This protein binds this small molecule.
Small molecule (SMILES): CC(=O)N[C@H]1[C@H](O[C@H]2[C@H](O)[C@@H](NC(C)=O)CO[C@@H]2CO)O[C@H](CO)[C@@H](O)[C@@H]1O

Sequence of chain 1.A:
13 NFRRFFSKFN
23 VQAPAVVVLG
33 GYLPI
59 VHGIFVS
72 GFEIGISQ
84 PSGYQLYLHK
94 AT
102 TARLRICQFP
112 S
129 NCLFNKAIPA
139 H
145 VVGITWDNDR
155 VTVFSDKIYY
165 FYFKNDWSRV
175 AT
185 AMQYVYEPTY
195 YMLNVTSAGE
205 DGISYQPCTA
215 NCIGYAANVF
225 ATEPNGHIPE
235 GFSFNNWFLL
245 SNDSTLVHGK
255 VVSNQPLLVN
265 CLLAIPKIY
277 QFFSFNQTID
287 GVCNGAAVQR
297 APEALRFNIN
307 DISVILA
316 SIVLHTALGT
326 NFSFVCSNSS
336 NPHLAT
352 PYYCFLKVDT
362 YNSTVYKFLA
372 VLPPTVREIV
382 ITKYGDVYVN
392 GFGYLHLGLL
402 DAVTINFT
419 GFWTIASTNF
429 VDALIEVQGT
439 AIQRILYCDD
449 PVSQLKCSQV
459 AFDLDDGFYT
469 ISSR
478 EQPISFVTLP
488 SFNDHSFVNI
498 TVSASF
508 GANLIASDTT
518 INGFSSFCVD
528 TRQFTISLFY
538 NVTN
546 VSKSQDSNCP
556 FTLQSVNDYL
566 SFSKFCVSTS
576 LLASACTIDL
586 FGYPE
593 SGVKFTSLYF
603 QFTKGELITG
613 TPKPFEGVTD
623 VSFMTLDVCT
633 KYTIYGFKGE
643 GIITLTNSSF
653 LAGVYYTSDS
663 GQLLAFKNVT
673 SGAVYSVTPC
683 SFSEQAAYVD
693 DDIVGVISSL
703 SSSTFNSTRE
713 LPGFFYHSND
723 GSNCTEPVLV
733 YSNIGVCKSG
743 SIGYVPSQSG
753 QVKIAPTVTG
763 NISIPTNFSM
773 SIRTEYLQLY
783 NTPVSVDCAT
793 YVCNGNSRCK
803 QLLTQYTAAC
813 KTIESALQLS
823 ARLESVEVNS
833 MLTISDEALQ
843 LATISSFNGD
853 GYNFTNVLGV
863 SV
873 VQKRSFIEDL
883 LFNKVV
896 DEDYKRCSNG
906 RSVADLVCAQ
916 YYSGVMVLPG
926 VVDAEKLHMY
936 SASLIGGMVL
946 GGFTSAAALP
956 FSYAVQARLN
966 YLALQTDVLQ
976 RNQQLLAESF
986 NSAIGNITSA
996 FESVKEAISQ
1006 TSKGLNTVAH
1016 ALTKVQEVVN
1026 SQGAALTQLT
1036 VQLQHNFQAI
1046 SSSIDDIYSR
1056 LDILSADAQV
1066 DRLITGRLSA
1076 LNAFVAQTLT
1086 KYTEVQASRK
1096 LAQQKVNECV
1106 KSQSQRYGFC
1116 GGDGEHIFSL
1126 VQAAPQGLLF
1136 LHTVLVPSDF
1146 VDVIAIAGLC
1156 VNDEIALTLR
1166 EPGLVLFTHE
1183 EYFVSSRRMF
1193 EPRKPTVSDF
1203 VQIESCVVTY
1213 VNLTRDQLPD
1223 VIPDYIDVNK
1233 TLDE

Binding-site contacts:
Ligand atom C5 contacts residue ASN725 of chain 1.A at 3.7 Å.
Ligand atom C7 contacts residue ASN725 of chain 1.A at 3.5 Å.
Ligand atom C7 contacts residue ARG711 of chain 1.A at 4.1 Å.
Ligand atom O7 contacts residue GLY723 of chain 1.A at 3.8 Å.
Ligand atom C7 contacts residue GLY723 of chain 1.A at 4.0 Å.
Ligand atom C7 contacts residue SER724 of chain 1.A at 4.1 Å.
Ligand atom C8 contacts residue GLY723 of chain 1.A at 3.4 Å.
Ligand atom N2 contacts residue ARG711 of chain 1.A at 3.8 Å.
Ligand atom O5 contacts residue ASN725 of chain 1.A at 2.4 Å (h-bond).
Ligand atom N2 contacts residue ASN725 of chain 1.A at 2.9 Å (h-bond).
Ligand atom C1 contacts residue ASN725 of chain 1.A at 1.4 Å.
Ligand atom C8 contacts residue ARG711 of chain 1.A at 3.6 Å.
Ligand atom C2 contacts residue ASN725 of chain 1.A at 2.4 Å.
Ligand atom O7 contacts residue ASN725 of chain 1.A at 3.0 Å (h-bond).
Ligand atom C3 contacts residue ASN725 of chain 1.A at 3.8 Å.
Ligand atom O7 contacts residue SER724 of chain 1.A at 3.3 Å.
Ligand atom C4 contacts residue ASN725 of chain 1.A at 4.2 Å.